Sequence of chain 1.A:
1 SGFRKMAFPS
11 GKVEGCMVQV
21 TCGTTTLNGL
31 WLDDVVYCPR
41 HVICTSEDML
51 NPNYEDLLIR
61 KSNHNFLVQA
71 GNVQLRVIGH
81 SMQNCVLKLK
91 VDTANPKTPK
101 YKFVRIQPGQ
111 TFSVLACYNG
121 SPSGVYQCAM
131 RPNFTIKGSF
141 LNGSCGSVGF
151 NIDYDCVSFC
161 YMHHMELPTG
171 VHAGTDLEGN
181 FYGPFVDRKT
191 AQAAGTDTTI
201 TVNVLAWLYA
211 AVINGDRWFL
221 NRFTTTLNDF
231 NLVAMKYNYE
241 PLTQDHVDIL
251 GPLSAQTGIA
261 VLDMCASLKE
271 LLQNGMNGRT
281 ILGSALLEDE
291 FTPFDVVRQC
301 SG

Sequence of chain 1.B:
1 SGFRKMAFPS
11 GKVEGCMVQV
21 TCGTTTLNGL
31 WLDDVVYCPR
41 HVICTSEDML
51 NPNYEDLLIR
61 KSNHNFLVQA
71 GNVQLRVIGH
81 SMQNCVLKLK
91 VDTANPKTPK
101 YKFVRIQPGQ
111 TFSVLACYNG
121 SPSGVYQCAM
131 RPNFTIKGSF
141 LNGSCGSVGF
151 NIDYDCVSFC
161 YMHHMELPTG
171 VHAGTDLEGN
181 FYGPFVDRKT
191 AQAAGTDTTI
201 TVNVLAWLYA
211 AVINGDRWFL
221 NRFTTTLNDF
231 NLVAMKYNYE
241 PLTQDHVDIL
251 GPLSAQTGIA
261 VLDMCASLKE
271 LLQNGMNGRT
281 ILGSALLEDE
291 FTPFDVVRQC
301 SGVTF

Binding-site contacts:
Ligand atom N5 contacts residue GLY143 of chain 1.A at 3.2 Å (h-bond).
Ligand atom C10 contacts residue LYS189 of chain 1.A at 3.5 Å.
Ligand atom C6 contacts residue ASN142 of chain 1.A at 3.5 Å.
Ligand atom N2 contacts residue SER1 of chain 1.B at 3.8 Å.
Ligand atom O3 contacts residue GLU166 of chain 1.A at 3.0 Å (salt-bridge).
Ligand atom C19 contacts residue HIS41 of chain 1.A at 3.7 Å.
Ligand atom C2 contacts residue CYS145 of chain 1.A at 2.7 Å (hydrophobic).
Ligand atom C21 contacts residue GLU166 of chain 1.A at 3.5 Å.
Ligand atom C14 contacts residue GLU166 of chain 1.A at 3.5 Å.
Ligand atom F2 contacts residue MET165 of chain 1.A at 3.8 Å.
Ligand atom O4 contacts residue LYS189 of chain 1.A at 3.3 Å.
Ligand atom C19 contacts residue MET49 of chain 1.A at 3.7 Å (hydrophobic).
Ligand atom F1 contacts residue THR190 of chain 1.A at 3.0 Å.
Ligand atom C15 contacts residue GLU166 of chain 1.A at 3.8 Å.
Ligand atom C9 contacts residue MET165 of chain 1.A at 3.9 Å (hydrophobic).
Ligand atom O1 contacts residue HIS163 of chain 1.A at 2.9 Å (h-bond).
Ligand atom N5 contacts residue SER144 of chain 1.A at 3.8 Å.
Ligand atom N1 contacts residue CYS145 of chain 1.A at 2.9 Å (h-bond).
Ligand atom F3 contacts residue PRO168 of chain 1.A at 3.5 Å.
Ligand atom O1 contacts residue GLU166 of chain 1.A at 3.7 Å.
Ligand atom N5 contacts residue CYS145 of chain 1.A at 2.7 Å (h-bond).
Ligand atom C8 contacts residue GLU166 of chain 1.A at 3.5 Å.
Ligand atom O1 contacts residue HIS172 of chain 1.A at 3.8 Å.
Ligand atom C11 contacts residue MET49 of chain 1.A at 3.8 Å (hydrophobic).
Ligand atom F2 contacts residue GLU166 of chain 1.A at 3.5 Å.
Ligand atom N4 contacts residue GLU166 of chain 1.A at 2.6 Å (salt-bridge).
Ligand atom C4 contacts residue CYS145 of chain 1.A at 3.2 Å (hydrophobic).
Ligand atom O3 contacts residue MET165 of chain 1.A at 3.7 Å.
Ligand atom O1 contacts residue PHE140 of chain 1.A at 3.5 Å.
Ligand atom C22 contacts residue GLU166 of chain 1.A at 3.5 Å.
Ligand atom N1 contacts residue HIS164 of chain 1.A at 3.2 Å (h-bond).
Ligand atom N2 contacts residue GLU166 of chain 1.A at 2.8 Å (salt-bridge).
Ligand atom F3 contacts residue GLU166 of chain 1.A at 3.1 Å.
Ligand atom C7 contacts residue GLU166 of chain 1.A at 3.5 Å.
Ligand atom C23 contacts residue GLU166 of chain 1.A at 3.2 Å.
Ligand atom N2 contacts residue PHE140 of chain 1.A at 3.4 Å (h-bond).
Ligand atom C9 contacts residue HIS164 of chain 1.A at 3.8 Å.
Ligand atom C3 contacts residue CYS145 of chain 1.A at 1.8 Å (hydrophobic).
Ligand atom F3 contacts residue LEU167 of chain 1.A at 3.5 Å.
Ligand atom C20 contacts residue MET165 of chain 1.A at 3.5 Å (hydrophobic).

A protein and the small-molecule ligand that binds it are described below.
Small molecule (SMILES): [H]/N=C/[C@H](C[C@@H]1CCNC1=O)NC(=O)[C@@H]1[C@@H]2[C@H](CN1C(=O)[C@@H](NC(=O)C(F)(F)F)C(C)(C)C)C2(C)C